Sequence of chain 1.A:
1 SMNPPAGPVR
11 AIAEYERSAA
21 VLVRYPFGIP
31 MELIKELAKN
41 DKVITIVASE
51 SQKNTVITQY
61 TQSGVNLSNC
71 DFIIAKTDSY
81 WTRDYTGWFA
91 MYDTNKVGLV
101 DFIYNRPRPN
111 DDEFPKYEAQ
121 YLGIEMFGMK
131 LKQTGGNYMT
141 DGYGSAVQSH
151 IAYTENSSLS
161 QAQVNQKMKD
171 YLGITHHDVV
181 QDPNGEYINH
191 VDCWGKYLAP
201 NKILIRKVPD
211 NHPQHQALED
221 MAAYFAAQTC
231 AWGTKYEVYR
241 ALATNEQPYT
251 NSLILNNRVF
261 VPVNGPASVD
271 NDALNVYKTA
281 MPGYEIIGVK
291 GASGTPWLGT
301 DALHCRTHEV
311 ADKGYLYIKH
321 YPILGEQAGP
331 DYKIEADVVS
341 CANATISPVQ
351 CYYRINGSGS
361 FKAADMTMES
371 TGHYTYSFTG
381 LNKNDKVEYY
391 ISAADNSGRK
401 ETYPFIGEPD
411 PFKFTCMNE

A small-molecule ligand and the protein it binds are described below.
Small molecule (SMILES): C[C@H](N)C(=O)O

Binding-site contacts:
Ligand atom C contacts residue TRP81 of chain 1.A at 3.5 Å (hydrophobic).
Ligand atom O contacts residue TYR187 of chain 1.A at 4.5 Å.
Ligand atom CB contacts residue ARG1 of chain 1.C at 3.2 Å.
Ligand atom CB contacts residue TYR187 of chain 1.A at 3.6 Å (hydrophobic).
Ligand atom N contacts residue TRP81 of chain 1.A at 4.3 Å.
Ligand atom C contacts residue ARG108 of chain 1.A at 3.9 Å.
Ligand atom CA contacts residue TYR187 of chain 1.A at 4.2 Å (hydrophobic).
Ligand atom C contacts residue ARG1 of chain 1.C at 1.3 Å.
Ligand atom CA contacts residue ARG1 of chain 1.C at 2.4 Å.
Ligand atom O contacts residue TRP81 of chain 1.A at 3.7 Å.
Ligand atom CA contacts residue TRP81 of chain 1.A at 4.2 Å (hydrophobic).
Ligand atom O contacts residue ARG1 of chain 1.C at 2.3 Å (salt-bridge).
Ligand atom N contacts residue ARG1 of chain 1.C at 3.6 Å.
Ligand atom C contacts residue TYR187 of chain 1.A at 3.8 Å (hydrophobic).
Ligand atom O contacts residue ARG108 of chain 1.A at 2.8 Å (salt-bridge).